Sequence of chain 2.A:
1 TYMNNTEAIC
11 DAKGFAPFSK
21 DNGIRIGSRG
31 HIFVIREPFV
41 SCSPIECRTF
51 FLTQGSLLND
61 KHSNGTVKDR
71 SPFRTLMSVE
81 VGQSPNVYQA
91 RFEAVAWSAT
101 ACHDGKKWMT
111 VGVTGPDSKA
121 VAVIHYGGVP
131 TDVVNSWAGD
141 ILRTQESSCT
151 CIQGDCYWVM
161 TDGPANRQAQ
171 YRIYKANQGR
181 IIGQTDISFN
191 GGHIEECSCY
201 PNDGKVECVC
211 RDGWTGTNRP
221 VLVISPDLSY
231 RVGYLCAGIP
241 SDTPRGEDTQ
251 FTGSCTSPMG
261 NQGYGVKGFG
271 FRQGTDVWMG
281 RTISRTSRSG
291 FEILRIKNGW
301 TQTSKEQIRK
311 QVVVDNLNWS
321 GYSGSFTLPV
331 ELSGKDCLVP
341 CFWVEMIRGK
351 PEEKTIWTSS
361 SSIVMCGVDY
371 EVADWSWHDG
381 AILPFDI

Binding-site contacts:
Ligand atom C6 contacts residue GLU196 of chain 2.A at 3.7 Å.
Ligand atom C81 contacts residue ALA165 of chain 2.A at 3.5 Å (hydrophobic).
Ligand atom C4 contacts residue GLU37 of chain 2.A at 3.5 Å.
Ligand atom O1A contacts residue TYR322 of chain 2.A at 3.7 Å.
Ligand atom O1A contacts residue ARG288 of chain 2.A at 2.9 Å (salt-bridge).
Ligand atom O1A contacts residue ARG211 of chain 2.A at 3.2 Å (salt-bridge).
Ligand atom C82 contacts residue ILE141 of chain 2.A at 3.6 Å (hydrophobic).
Ligand atom C4 contacts residue ASP69 of chain 2.A at 3.1 Å.
Ligand atom C7 contacts residue ARG211 of chain 2.A at 3.6 Å.
Ligand atom O10 contacts residue ARG70 of chain 2.A at 2.9 Å (salt-bridge).
Ligand atom C10 contacts residue ASP69 of chain 2.A at 3.9 Å.
Ligand atom C7 contacts residue GLU196 of chain 2.A at 3.8 Å.
Ligand atom C3 contacts residue GLU37 of chain 2.A at 3.8 Å.
Ligand atom C81 contacts residue ARG143 of chain 2.A at 3.3 Å.
Ligand atom C9 contacts residue ARG143 of chain 2.A at 3.5 Å.
Ligand atom C2 contacts residue TYR322 of chain 2.A at 3.0 Å (hydrophobic).
Ligand atom C1 contacts residue ARG288 of chain 2.A at 3.5 Å.
Ligand atom O1B contacts residue ARG288 of chain 2.A at 2.8 Å (salt-bridge).
Ligand atom C4 contacts residue TYR322 of chain 2.A at 3.9 Å (hydrophobic).
Ligand atom O1B contacts residue TYR322 of chain 2.A at 3.8 Å.
Ligand atom C3 contacts residue ARG36 of chain 2.A at 3.6 Å.
Ligand atom C3 contacts residue ASP69 of chain 2.A at 3.2 Å.
Ligand atom C10 contacts residue ARG70 of chain 2.A at 3.9 Å.
Ligand atom C5 contacts residue ASP69 of chain 2.A at 3.2 Å.
Ligand atom C7 contacts residue TYR322 of chain 2.A at 3.4 Å (hydrophobic).
Ligand atom C1 contacts residue TYR264 of chain 2.A at 3.5 Å (hydrophobic).
Ligand atom C91 contacts residue GLU195 of chain 2.A at 3.6 Å.
Ligand atom N4 contacts residue ASP69 of chain 2.A at 2.5 Å (salt-bridge).
Ligand atom C9 contacts residue GLU195 of chain 2.A at 3.1 Å.
Ligand atom C82 contacts residue ARG143 of chain 2.A at 3.6 Å.
Ligand atom C11 contacts residue TRP97 of chain 2.A at 3.9 Å (hydrophobic).
Ligand atom O10 contacts residue ASP69 of chain 2.A at 3.2 Å (salt-bridge).
Ligand atom N4 contacts residue GLU37 of chain 2.A at 2.7 Å (salt-bridge).
Ligand atom O1A contacts residue TYR264 of chain 2.A at 2.8 Å (h-bond).
Ligand atom C8 contacts residue ARG143 of chain 2.A at 3.5 Å.
Ligand atom C11 contacts residue ARG70 of chain 2.A at 3.8 Å.
Ligand atom C3 contacts residue TYR322 of chain 2.A at 3.5 Å (hydrophobic).
Ligand atom C91 contacts residue ARG211 of chain 2.A at 3.9 Å.
Ligand atom C1 contacts residue TYR322 of chain 2.A at 3.3 Å (hydrophobic).
Ligand atom O1B contacts residue ARG36 of chain 2.A at 3.2 Å (salt-bridge).

The small molecule below binds the protein below.
Small molecule (SMILES): CCC(CC)O[C@@H]1C=C(C(=O)O)C[C@H](N)[C@H]1NC(C)=O